Binding-site contacts:
Ligand atom C2 contacts residue TYR185 of chain 1.B at 4.0 Å (hydrophobic).
Ligand atom C2 contacts residue PHE190 of chain 1.B at 4.5 Å (hydrophobic).
Ligand atom C1 contacts residue GLN208 of chain 1.A at 4.1 Å.
Ligand atom C1 contacts residue PHE190 of chain 1.B at 3.8 Å (hydrophobic).
Ligand atom C3 contacts residue GLN208 of chain 1.A at 4.0 Å.

Sequence of chain 1.B:
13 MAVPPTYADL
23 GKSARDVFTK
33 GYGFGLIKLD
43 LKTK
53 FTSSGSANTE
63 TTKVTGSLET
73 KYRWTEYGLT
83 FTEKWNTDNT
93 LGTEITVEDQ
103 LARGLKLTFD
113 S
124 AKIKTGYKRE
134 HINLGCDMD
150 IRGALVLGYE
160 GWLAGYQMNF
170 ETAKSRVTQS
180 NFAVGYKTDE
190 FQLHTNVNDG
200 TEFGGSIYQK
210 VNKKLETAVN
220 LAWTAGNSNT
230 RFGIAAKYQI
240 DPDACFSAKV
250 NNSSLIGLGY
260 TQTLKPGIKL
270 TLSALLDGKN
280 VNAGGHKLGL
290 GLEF

The small molecule below binds the protein below.
Small molecule (SMILES): CCCCC

Sequence of chain 1.A:
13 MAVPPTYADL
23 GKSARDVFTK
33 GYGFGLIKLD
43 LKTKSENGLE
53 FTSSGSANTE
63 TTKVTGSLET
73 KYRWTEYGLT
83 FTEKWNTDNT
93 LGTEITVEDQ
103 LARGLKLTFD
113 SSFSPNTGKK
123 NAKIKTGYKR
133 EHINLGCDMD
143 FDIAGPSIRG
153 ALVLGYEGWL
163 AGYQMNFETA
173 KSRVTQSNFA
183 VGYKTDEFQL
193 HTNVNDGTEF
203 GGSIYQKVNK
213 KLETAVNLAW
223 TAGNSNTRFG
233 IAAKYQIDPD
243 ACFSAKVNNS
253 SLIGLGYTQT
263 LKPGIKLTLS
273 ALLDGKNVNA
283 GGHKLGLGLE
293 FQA